Sequence of chain 1.A:
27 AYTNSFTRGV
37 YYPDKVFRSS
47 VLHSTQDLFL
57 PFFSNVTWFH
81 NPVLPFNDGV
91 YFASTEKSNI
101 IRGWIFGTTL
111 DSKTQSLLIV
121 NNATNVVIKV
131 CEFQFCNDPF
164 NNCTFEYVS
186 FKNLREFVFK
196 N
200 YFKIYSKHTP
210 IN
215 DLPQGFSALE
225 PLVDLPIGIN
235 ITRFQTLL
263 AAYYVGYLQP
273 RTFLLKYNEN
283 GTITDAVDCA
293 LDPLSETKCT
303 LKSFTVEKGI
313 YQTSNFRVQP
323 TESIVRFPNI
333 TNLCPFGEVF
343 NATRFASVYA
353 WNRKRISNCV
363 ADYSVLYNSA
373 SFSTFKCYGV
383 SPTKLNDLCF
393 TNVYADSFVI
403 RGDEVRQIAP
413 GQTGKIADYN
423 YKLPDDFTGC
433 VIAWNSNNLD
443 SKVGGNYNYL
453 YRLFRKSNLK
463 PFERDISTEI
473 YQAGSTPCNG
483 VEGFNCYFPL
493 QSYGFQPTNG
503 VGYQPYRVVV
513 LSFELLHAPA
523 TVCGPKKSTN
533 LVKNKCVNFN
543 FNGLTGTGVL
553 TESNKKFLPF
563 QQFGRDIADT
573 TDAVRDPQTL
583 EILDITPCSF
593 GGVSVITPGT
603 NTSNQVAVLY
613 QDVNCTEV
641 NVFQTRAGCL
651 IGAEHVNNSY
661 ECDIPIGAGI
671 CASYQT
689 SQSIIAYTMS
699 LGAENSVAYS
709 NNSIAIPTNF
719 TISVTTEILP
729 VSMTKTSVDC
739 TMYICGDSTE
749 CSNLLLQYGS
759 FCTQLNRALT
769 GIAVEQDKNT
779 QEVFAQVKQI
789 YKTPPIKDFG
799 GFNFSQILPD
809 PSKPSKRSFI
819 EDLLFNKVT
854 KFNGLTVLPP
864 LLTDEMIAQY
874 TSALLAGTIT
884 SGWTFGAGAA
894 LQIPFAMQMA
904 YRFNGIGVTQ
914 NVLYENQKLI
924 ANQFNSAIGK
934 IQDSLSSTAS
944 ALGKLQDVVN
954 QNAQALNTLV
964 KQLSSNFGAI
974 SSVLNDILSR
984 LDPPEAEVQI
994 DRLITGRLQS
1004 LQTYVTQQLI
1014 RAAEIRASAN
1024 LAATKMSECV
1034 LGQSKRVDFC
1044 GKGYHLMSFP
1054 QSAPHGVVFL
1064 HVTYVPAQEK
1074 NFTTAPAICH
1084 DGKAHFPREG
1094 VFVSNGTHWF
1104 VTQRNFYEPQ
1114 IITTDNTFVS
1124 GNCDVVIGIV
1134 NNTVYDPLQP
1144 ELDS

The small molecule below binds the protein below.
Small molecule (SMILES): CC(=O)N[C@@H]1[C@@H](O)[C@H](O)[C@@H](CO)O[C@H]1O

Binding-site contacts:
Ligand atom C7 contacts residue ASN657 of chain 1.A at 3.4 Å.
Ligand atom C4 contacts residue ASN657 of chain 1.A at 4.2 Å.
Ligand atom C3 contacts residue ASN657 of chain 1.A at 3.8 Å.
Ligand atom C2 contacts residue ASN657 of chain 1.A at 2.5 Å.
Ligand atom C5 contacts residue ASN657 of chain 1.A at 3.7 Å.
Ligand atom N2 contacts residue ASN657 of chain 1.A at 2.9 Å (h-bond).
Ligand atom O7 contacts residue ASN657 of chain 1.A at 3.5 Å (h-bond).
Ligand atom C1 contacts residue ASN657 of chain 1.A at 1.4 Å.
Ligand atom O5 contacts residue ASN657 of chain 1.A at 2.4 Å (h-bond).